This protein binds this small molecule.
Small molecule (SMILES): O=C(O)C[C@H]1NC(=O)NC1=O

Sequence of chain 3.A:
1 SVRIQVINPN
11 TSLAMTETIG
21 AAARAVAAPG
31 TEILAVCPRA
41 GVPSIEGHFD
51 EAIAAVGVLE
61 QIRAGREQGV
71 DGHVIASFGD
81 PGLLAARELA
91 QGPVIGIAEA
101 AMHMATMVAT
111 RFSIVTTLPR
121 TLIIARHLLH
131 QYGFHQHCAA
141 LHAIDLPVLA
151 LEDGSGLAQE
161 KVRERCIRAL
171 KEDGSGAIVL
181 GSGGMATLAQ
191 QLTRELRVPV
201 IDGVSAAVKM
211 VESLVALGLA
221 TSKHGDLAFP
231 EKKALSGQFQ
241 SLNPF

Binding-site contacts:
Ligand atom N contacts residue VAL148 of chain 3.A at 4.1 Å.
Ligand atom C contacts residue GLY183 of chain 3.A at 3.9 Å.
Ligand atom OD2 contacts residue GLY183 of chain 3.A at 4.3 Å.
Ligand atom OAB contacts residue SER44 of chain 3.A at 3.8 Å.
Ligand atom CAI contacts residue ILE45 of chain 3.A at 3.8 Å (hydrophobic).
Ligand atom C contacts residue PHE78 of chain 3.A at 3.5 Å (hydrophobic).
Ligand atom OD2 contacts residue VAL148 of chain 3.A at 3.3 Å.
Ligand atom O contacts residue SER77 of chain 3.A at 3.3 Å.
Ligand atom NAF contacts residue MET15 of chain 3.A at 4.1 Å.
Ligand atom O contacts residue SER182 of chain 3.A at 3.5 Å.
Ligand atom NAF contacts residue SER77 of chain 3.A at 3.7 Å.
Ligand atom CAI contacts residue VAL148 of chain 3.A at 3.8 Å (hydrophobic).
Ligand atom OD1 contacts residue SER182 of chain 3.A at 3.5 Å.
Ligand atom OD1 contacts residue GLY181 of chain 3.A at 3.5 Å (h-bond).
Ligand atom NAF contacts residue ASN10 of chain 3.A at 3.9 Å.
Ligand atom OAB contacts residue MET15 of chain 3.A at 4.1 Å.
Ligand atom CAI contacts residue SER77 of chain 3.A at 4.2 Å.
Ligand atom OD1 contacts residue THR116 of chain 3.A at 3.4 Å (h-bond).
Ligand atom OD1 contacts residue THR117 of chain 3.A at 2.7 Å (h-bond).
Ligand atom CG contacts residue SER182 of chain 3.A at 3.3 Å.
Ligand atom CG contacts residue VAL148 of chain 3.A at 3.5 Å (hydrophobic).
Ligand atom OD1 contacts residue VAL148 of chain 3.A at 3.5 Å.
Ligand atom CB contacts residue PHE78 of chain 3.A at 4.2 Å (hydrophobic).
Ligand atom CA contacts residue SER77 of chain 3.A at 4.2 Å.
Ligand atom N contacts residue ILE45 of chain 3.A at 2.9 Å (h-bond).
Ligand atom C contacts residue SER77 of chain 3.A at 3.6 Å.
Ligand atom OAB contacts residue VAL148 of chain 3.A at 3.6 Å.
Ligand atom CG contacts residue THR117 of chain 3.A at 3.7 Å.
Ligand atom OAB contacts residue ASN10 of chain 3.A at 3.0 Å (h-bond).
Ligand atom CG contacts residue GLY181 of chain 3.A at 3.6 Å.
Ligand atom CB contacts residue ILE45 of chain 3.A at 4.3 Å (hydrophobic).
Ligand atom OD2 contacts residue SER182 of chain 3.A at 2.6 Å (h-bond).
Ligand atom OAB contacts residue ILE45 of chain 3.A at 2.9 Å (h-bond).
Ligand atom CA contacts residue ILE45 of chain 3.A at 4.0 Å (hydrophobic).
Ligand atom O contacts residue PHE78 of chain 3.A at 2.9 Å (h-bond).
Ligand atom CB contacts residue GLY181 of chain 3.A at 3.6 Å.
Ligand atom O contacts residue GLY183 of chain 3.A at 2.9 Å (h-bond).
Ligand atom OD2 contacts residue THR117 of chain 3.A at 4.0 Å.
Ligand atom CAI contacts residue ASN10 of chain 3.A at 3.8 Å.
Ligand atom CA contacts residue PHE78 of chain 3.A at 3.8 Å (hydrophobic).